The small molecule below binds the protein below.
Small molecule (SMILES): CC(=O)N[C@H]1[C@H](O[C@H]2[C@H](O)[C@@H](NC(C)=O)CO[C@@H]2CO)O[C@H](CO)[C@@H](O[C@@H]2O[C@H](CO[C@H]3O[C@H](CO)[C@@H](O)[C@H](O)[C@@H]3O)[C@@H](O)[C@H](O[C@H]3O[C@H](CO)[C@@H](O)[C@H](O)[C@@H]3O)[C@@H]2O)[C@@H]1O

Sequence of chain 1.J:
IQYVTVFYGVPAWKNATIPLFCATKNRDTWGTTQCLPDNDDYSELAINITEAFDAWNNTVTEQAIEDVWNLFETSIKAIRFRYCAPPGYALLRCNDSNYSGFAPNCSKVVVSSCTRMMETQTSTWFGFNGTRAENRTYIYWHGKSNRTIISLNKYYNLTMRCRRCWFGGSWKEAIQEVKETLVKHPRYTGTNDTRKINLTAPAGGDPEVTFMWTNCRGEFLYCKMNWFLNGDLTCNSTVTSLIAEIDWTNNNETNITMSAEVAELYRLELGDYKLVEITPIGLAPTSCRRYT

Binding-site contacts:
Ligand atom C5 contacts residue NAG1 of chain 1.ZA at 4.3 Å.
Ligand atom C6 contacts residue LYS274 of chain 1.J at 3.7 Å.
Ligand atom C5 contacts residue ASN15 of chain 1.J at 3.7 Å.
Ligand atom O4 contacts residue LYS274 of chain 1.J at 3.5 Å (salt-bridge).
Ligand atom C4 contacts residue ASN15 of chain 1.J at 4.2 Å.
Ligand atom C6 contacts residue LYS484 of chain 1.J at 4.5 Å.
Ligand atom O6 contacts residue ASP54 of chain 1.J at 4.0 Å.
Ligand atom C7 contacts residue NAG1 of chain 1.ZA at 3.9 Å.
Ligand atom C8 contacts residue PHE53 of chain 1.J at 4.5 Å (hydrophobic).
Ligand atom O7 contacts residue PHE53 of chain 1.J at 3.6 Å.
Ligand atom C5 contacts residue LYS274 of chain 1.J at 3.7 Å.
Ligand atom C7 contacts residue PHE53 of chain 1.J at 4.3 Å (hydrophobic).
Ligand atom O7 contacts residue NAG1 of chain 1.ZA at 2.8 Å (h-bond).
Ligand atom O6 contacts residue NAG1 of chain 1.ZA at 4.0 Å.
Ligand atom N2 contacts residue NAG1 of chain 1.ZA at 4.3 Å.
Ligand atom C5 contacts residue LYS484 of chain 1.J at 4.4 Å.
Ligand atom O5 contacts residue ASN15 of chain 1.J at 2.4 Å (h-bond).
Ligand atom C5 contacts residue ALA52 of chain 1.J at 4.3 Å (hydrophobic).
Ligand atom C6 contacts residue NAG1 of chain 1.ZA at 3.9 Å.
Ligand atom O5 contacts residue LYS484 of chain 1.J at 4.3 Å.
Ligand atom O3 contacts residue LYS274 of chain 1.J at 4.3 Å.
Ligand atom O6 contacts residue LYS484 of chain 1.J at 3.8 Å.
Ligand atom O3 contacts residue NAG1 of chain 1.ZA at 4.0 Å.
Ligand atom C3 contacts residue LYS274 of chain 1.J at 4.5 Å.
Ligand atom N2 contacts residue ASN15 of chain 1.J at 2.9 Å (h-bond).
Ligand atom O2 contacts residue LYS274 of chain 1.J at 3.4 Å (salt-bridge).
Ligand atom C4 contacts residue LYS274 of chain 1.J at 4.1 Å.
Ligand atom O5 contacts residue LYS274 of chain 1.J at 2.8 Å (salt-bridge).
Ligand atom C1 contacts residue ASN15 of chain 1.J at 1.4 Å.
Ligand atom C8 contacts residue ASP54 of chain 1.J at 3.3 Å.
Ligand atom C2 contacts residue LYS274 of chain 1.J at 4.1 Å.
Ligand atom C1 contacts residue LYS274 of chain 1.J at 3.6 Å.
Ligand atom C2 contacts residue ASN15 of chain 1.J at 2.4 Å.
Ligand atom C3 contacts residue NAG1 of chain 1.ZA at 4.4 Å.
Ligand atom C2 contacts residue NAG1 of chain 1.ZA at 3.9 Å.
Ligand atom C7 contacts residue ASN15 of chain 1.J at 4.0 Å.
Ligand atom C3 contacts residue ASN15 of chain 1.J at 3.8 Å.
Ligand atom C6 contacts residue ASP54 of chain 1.J at 4.0 Å.
Ligand atom O5 contacts residue NAG1 of chain 1.ZA at 4.3 Å.